Binding-site contacts:
Ligand atom C4 contacts residue ASN66 of chain 1.E at 4.3 Å.
Ligand atom O7 contacts residue ASN66 of chain 1.E at 3.3 Å (h-bond).
Ligand atom O5 contacts residue GLU69 of chain 1.E at 3.6 Å.
Ligand atom N2 contacts residue ASN66 of chain 1.E at 2.9 Å (h-bond).
Ligand atom C6 contacts residue GLU69 of chain 1.E at 4.5 Å.
Ligand atom C1 contacts residue GLU69 of chain 1.E at 4.0 Å.
Ligand atom C3 contacts residue ASN66 of chain 1.E at 3.8 Å.
Ligand atom C6 contacts residue SER68 of chain 1.E at 4.0 Å.
Ligand atom C5 contacts residue ASN66 of chain 1.E at 3.7 Å.
Ligand atom O6 contacts residue SER68 of chain 1.E at 3.5 Å.
Ligand atom C8 contacts residue ASN66 of chain 1.E at 3.9 Å.
Ligand atom O5 contacts residue ASN66 of chain 1.E at 2.4 Å (h-bond).
Ligand atom C2 contacts residue ASN66 of chain 1.E at 2.5 Å.
Ligand atom O5 contacts residue SER68 of chain 1.E at 4.0 Å.
Ligand atom C1 contacts residue ASN66 of chain 1.E at 1.4 Å.
Ligand atom O7 contacts residue GLU69 of chain 1.E at 3.8 Å.
Ligand atom C7 contacts residue ASN66 of chain 1.E at 3.0 Å.
Ligand atom C5 contacts residue SER68 of chain 1.E at 4.3 Å.
Ligand atom C2 contacts residue GLU69 of chain 1.E at 4.1 Å.

A small-molecule ligand and the protein it binds are described below.
Small molecule (SMILES): CC(=O)N[C@@H]1[C@@H](O)[C@H](O)[C@@H](CO)O[C@H]1O

Sequence of chain 1.E:
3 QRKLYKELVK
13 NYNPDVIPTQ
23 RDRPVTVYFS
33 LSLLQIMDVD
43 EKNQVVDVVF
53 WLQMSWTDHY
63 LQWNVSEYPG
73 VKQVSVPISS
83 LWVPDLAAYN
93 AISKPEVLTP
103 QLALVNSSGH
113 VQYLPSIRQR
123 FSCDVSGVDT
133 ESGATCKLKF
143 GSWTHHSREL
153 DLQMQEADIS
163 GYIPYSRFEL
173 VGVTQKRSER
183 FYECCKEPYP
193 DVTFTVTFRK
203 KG